The protein below binds the small molecule below.
Small molecule (SMILES): NC[C@@H]1O[C@H](O[C@H]2[C@@H](O)[C@H](O[C@@H]3[C@@H](O)[C@H](N)C[C@H](N)[C@H]3O[C@H]3O[C@H](CO)[C@@H](O)[C@H](O)[C@H]3N)O[C@@H]2CO)[C@H](N)[C@@H](O)[C@@H]1O

Binding-site contacts:
Ligand atom O41 contacts residue GLY421 of chain 1.C at 2.8 Å (h-bond).
Ligand atom C64 contacts residue SER141 of chain 1.C at 3.4 Å.
Ligand atom O34 contacts residue SER103 of chain 1.C at 3.4 Å.
Ligand atom C44 contacts residue PHE422 of chain 1.C at 3.1 Å (hydrophobic).
Ligand atom O61 contacts residue ASP311 of chain 1.C at 3.7 Å.
Ligand atom N64 contacts residue THR139 of chain 1.C at 2.5 Å (h-bond).
Ligand atom N12 contacts residue ASP311 of chain 1.C at 3.6 Å.
Ligand atom O62 contacts residue ALA140 of chain 1.C at 2.9 Å (h-bond).
Ligand atom C22 contacts residue ASP311 of chain 1.C at 3.2 Å.
Ligand atom C54 contacts residue PHE422 of chain 1.C at 3.4 Å (hydrophobic).
Ligand atom C32 contacts residue GLU157 of chain 1.C at 3.8 Å.
Ligand atom O34 contacts residue PHE104 of chain 1.C at 2.6 Å (h-bond).
Ligand atom C13 contacts residue THR139 of chain 1.C at 3.7 Å.
Ligand atom O34 contacts residue PHE422 of chain 1.C at 3.4 Å (h-bond).
Ligand atom C34 contacts residue PHE422 of chain 1.C at 3.7 Å (hydrophobic).
Ligand atom C54 contacts residue THR139 of chain 1.C at 3.7 Å.
Ligand atom O61 contacts residue SO41 of chain 1.L at 2.4 Å (h-bond).
Ligand atom C64 contacts residue THR139 of chain 1.C at 3.0 Å.
Ligand atom C44 contacts residue PHE104 of chain 1.C at 3.7 Å (hydrophobic).
Ligand atom C51 contacts residue GLY421 of chain 1.C at 3.7 Å.
Ligand atom N24 contacts residue PHE46 of chain 1.C at 3.4 Å.
Ligand atom N12 contacts residue ALA140 of chain 1.C at 3.7 Å.
Ligand atom O61 contacts residue GLU157 of chain 1.C at 2.8 Å (salt-bridge).
Ligand atom C32 contacts residue ASP311 of chain 1.C at 3.3 Å.
Ligand atom N12 contacts residue ASP310 of chain 1.C at 3.3 Å (salt-bridge).
Ligand atom O44 contacts residue PHE104 of chain 1.C at 3.3 Å (h-bond).
Ligand atom O23 contacts residue THR139 of chain 1.C at 3.7 Å.
Ligand atom O43 contacts residue GLY421 of chain 1.C at 3.8 Å.
Ligand atom C61 contacts residue SO41 of chain 1.L at 3.0 Å.
Ligand atom O41 contacts residue TYR420 of chain 1.C at 3.5 Å.
Ligand atom C22 contacts residue ASP310 of chain 1.C at 3.8 Å.
Ligand atom O44 contacts residue SER103 of chain 1.C at 3.7 Å.
Ligand atom N32 contacts residue GLU157 of chain 1.C at 3.1 Å (salt-bridge).
Ligand atom C43 contacts residue PHE422 of chain 1.C at 3.8 Å (hydrophobic).
Ligand atom C34 contacts residue PHE104 of chain 1.C at 3.4 Å (hydrophobic).
Ligand atom N64 contacts residue ALA140 of chain 1.C at 3.4 Å.
Ligand atom C41 contacts residue GLY421 of chain 1.C at 3.7 Å.
Ligand atom C12 contacts residue ASP311 of chain 1.C at 3.7 Å.
Ligand atom C34 contacts residue PHE46 of chain 1.C at 3.7 Å (hydrophobic).
Ligand atom N64 contacts residue SER141 of chain 1.C at 2.6 Å (h-bond).

Sequence of chain 1.C:
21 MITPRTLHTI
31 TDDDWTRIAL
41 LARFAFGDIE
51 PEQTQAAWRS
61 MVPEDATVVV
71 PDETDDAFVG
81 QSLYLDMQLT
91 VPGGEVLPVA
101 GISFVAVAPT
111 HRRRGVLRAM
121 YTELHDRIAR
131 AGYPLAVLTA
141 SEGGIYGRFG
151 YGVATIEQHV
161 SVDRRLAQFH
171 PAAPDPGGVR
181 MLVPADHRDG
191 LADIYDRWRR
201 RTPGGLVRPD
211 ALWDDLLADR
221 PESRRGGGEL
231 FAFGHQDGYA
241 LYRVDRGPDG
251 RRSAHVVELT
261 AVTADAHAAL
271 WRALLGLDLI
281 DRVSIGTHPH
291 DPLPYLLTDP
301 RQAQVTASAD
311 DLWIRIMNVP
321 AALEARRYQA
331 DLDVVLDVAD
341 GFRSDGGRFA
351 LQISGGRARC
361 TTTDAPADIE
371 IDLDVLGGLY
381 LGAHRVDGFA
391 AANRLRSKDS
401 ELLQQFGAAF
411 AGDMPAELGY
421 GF